This protein binds this small molecule.
Small molecule (SMILES): CC(C)(C)OC(=O)N[C@@H](CS[C@@H](Cc1ccccc1)C(=O)NCCc1cccnc1)Cc1c[nH]c2ccccc12

Binding-site contacts:
Ligand atom O07 contacts residue PHE284 of chain 2.A at 3.1 Å.
Ligand atom C20 contacts residue SER99 of chain 2.A at 3.3 Å.
Ligand atom C40 contacts residue HEM1 of chain 2.B at 3.8 Å.
Ligand atom C04 contacts residue ALA350 of chain 2.A at 3.7 Å (hydrophobic).
Ligand atom C18 contacts residue PHE193 of chain 2.A at 3.5 Å (hydrophobic).
Ligand atom C17 contacts residue PHE193 of chain 2.A at 3.6 Å (hydrophobic).
Ligand atom N27 contacts residue HEM1 of chain 2.B at 2.3 Å.
Ligand atom N22 contacts residue SER99 of chain 2.A at 3.0 Å (h-bond).
Ligand atom O07 contacts residue PHE193 of chain 2.A at 3.5 Å (h-bond).
Ligand atom C03 contacts residue ILE349 of chain 2.A at 3.9 Å (hydrophobic).
Ligand atom C39 contacts residue HEM1 of chain 2.B at 3.2 Å.
Ligand atom C20 contacts residue ILE281 of chain 2.A at 3.9 Å (hydrophobic).
Ligand atom C04 contacts residue ILE349 of chain 2.A at 3.0 Å (hydrophobic).
Ligand atom C06 contacts residue PHE284 of chain 2.A at 3.6 Å (hydrophobic).
Ligand atom C39 contacts residue ARG85 of chain 2.A at 3.8 Å.
Ligand atom C13 contacts residue PHE284 of chain 2.A at 3.7 Å (hydrophobic).
Ligand atom C26 contacts residue ALA285 of chain 2.A at 3.4 Å (hydrophobic).
Ligand atom C10 contacts residue PHE193 of chain 2.A at 3.4 Å (hydrophobic).
Ligand atom N08 contacts residue PHE284 of chain 2.A at 3.8 Å.
Ligand atom C19 contacts residue PHE284 of chain 2.A at 3.6 Å (hydrophobic).
Ligand atom C15 contacts residue PHE221 of chain 2.A at 3.5 Å (hydrophobic).
Ligand atom C24 contacts residue ALA285 of chain 2.A at 3.4 Å (hydrophobic).
Ligand atom C17 contacts residue PHE284 of chain 2.A at 3.7 Å (hydrophobic).
Ligand atom C29 contacts residue THR289 of chain 2.A at 3.3 Å.
Ligand atom C14 contacts residue PHE284 of chain 2.A at 3.6 Å (hydrophobic).
Ligand atom O21 contacts residue ILE100 of chain 2.A at 3.9 Å.
Ligand atom C16 contacts residue PHE221 of chain 2.A at 3.5 Å (hydrophobic).
Ligand atom O21 contacts residue ILE281 of chain 2.A at 3.1 Å.
Ligand atom S11 contacts residue PHE88 of chain 2.A at 3.6 Å.
Ligand atom C28 contacts residue HEM1 of chain 2.B at 3.1 Å.
Ligand atom C19 contacts residue PHE193 of chain 2.A at 3.6 Å (hydrophobic).
Ligand atom C30 contacts residue THR289 of chain 2.A at 3.7 Å.
Ligand atom C26 contacts residue HEM1 of chain 2.B at 3.0 Å.
Ligand atom O21 contacts residue SER99 of chain 2.A at 2.9 Å (h-bond).
Ligand atom O07 contacts residue LEU462 of chain 2.A at 3.8 Å.
Ligand atom C25 contacts residue ALA285 of chain 2.A at 3.4 Å (hydrophobic).
Ligand atom C18 contacts residue PHE284 of chain 2.A at 3.5 Å (hydrophobic).
Ligand atom C15 contacts residue PHE284 of chain 2.A at 3.7 Å (hydrophobic).
Ligand atom C40 contacts residue ARG85 of chain 2.A at 3.8 Å.
Ligand atom N22 contacts residue ILE281 of chain 2.A at 3.9 Å.

Sequence of chain 2.A:
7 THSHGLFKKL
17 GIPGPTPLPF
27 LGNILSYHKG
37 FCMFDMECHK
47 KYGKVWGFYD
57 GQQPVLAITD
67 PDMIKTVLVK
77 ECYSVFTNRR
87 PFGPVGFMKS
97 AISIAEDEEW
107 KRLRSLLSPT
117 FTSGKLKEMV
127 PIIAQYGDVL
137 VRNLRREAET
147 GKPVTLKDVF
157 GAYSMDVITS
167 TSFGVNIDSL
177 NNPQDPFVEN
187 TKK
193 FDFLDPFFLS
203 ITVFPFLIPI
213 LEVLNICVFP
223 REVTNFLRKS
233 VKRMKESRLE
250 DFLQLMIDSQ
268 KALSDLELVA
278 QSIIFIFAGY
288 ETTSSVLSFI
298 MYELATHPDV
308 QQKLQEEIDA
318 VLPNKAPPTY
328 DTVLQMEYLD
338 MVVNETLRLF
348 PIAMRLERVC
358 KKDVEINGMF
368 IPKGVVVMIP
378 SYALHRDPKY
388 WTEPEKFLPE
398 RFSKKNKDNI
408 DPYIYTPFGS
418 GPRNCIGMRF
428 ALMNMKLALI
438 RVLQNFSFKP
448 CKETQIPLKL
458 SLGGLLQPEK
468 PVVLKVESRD